A protein and the small-molecule ligand that binds it are described below.
Small molecule (SMILES): CC(=O)N[C@H]1[C@H](O[C@H]2[C@H](O)[C@@H](NC(C)=O)CO[C@@H]2CO)O[C@H](CO)[C@@H](O[C@@H]2O[C@H](CO)[C@@H](O)[C@H](O)[C@@H]2O)[C@@H]1O

Binding-site contacts:
Ligand atom N2 contacts residue ASN888 of chain 1.A at 4.4 Å.
Ligand atom C4 contacts residue GLN891 of chain 1.A at 4.3 Å.
Ligand atom O3 contacts residue GLN891 of chain 1.A at 3.9 Å.
Ligand atom O5 contacts residue ASN686 of chain 1.A at 2.3 Å (h-bond).
Ligand atom O5 contacts residue GLN1040 of chain 1.A at 4.1 Å.
Ligand atom C1 contacts residue ASN686 of chain 1.A at 1.4 Å.
Ligand atom C4 contacts residue ASN686 of chain 1.A at 4.2 Å.
Ligand atom C3 contacts residue ASN686 of chain 1.A at 3.8 Å.
Ligand atom C8 contacts residue PHE687 of chain 1.A at 4.3 Å (hydrophobic).
Ligand atom C8 contacts residue LYS898 of chain 1.A at 3.5 Å.
Ligand atom C5 contacts residue ASN686 of chain 1.A at 3.6 Å.
Ligand atom C8 contacts residue ASN686 of chain 1.A at 3.7 Å.
Ligand atom O7 contacts residue ASN686 of chain 1.A at 3.2 Å (h-bond).
Ligand atom C2 contacts residue GLN891 of chain 1.A at 3.6 Å.
Ligand atom O5 contacts residue GLN891 of chain 1.A at 4.3 Å.
Ligand atom C3 contacts residue GLN891 of chain 1.A at 3.5 Å.
Ligand atom C2 contacts residue ASN686 of chain 1.A at 2.5 Å.
Ligand atom C5 contacts residue GLN891 of chain 1.A at 4.1 Å.
Ligand atom C7 contacts residue GLN891 of chain 1.A at 4.2 Å.
Ligand atom N2 contacts residue GLN891 of chain 1.A at 3.3 Å (h-bond).
Ligand atom C8 contacts residue GLN891 of chain 1.A at 4.2 Å.
Ligand atom C7 contacts residue ASN888 of chain 1.A at 4.5 Å.
Ligand atom C7 contacts residue ASN686 of chain 1.A at 3.2 Å.
Ligand atom N2 contacts residue ASN686 of chain 1.A at 3.0 Å (h-bond).
Ligand atom C8 contacts residue ASN888 of chain 1.A at 3.6 Å.
Ligand atom C1 contacts residue GLN891 of chain 1.A at 3.4 Å.

Sequence of chain 1.A:
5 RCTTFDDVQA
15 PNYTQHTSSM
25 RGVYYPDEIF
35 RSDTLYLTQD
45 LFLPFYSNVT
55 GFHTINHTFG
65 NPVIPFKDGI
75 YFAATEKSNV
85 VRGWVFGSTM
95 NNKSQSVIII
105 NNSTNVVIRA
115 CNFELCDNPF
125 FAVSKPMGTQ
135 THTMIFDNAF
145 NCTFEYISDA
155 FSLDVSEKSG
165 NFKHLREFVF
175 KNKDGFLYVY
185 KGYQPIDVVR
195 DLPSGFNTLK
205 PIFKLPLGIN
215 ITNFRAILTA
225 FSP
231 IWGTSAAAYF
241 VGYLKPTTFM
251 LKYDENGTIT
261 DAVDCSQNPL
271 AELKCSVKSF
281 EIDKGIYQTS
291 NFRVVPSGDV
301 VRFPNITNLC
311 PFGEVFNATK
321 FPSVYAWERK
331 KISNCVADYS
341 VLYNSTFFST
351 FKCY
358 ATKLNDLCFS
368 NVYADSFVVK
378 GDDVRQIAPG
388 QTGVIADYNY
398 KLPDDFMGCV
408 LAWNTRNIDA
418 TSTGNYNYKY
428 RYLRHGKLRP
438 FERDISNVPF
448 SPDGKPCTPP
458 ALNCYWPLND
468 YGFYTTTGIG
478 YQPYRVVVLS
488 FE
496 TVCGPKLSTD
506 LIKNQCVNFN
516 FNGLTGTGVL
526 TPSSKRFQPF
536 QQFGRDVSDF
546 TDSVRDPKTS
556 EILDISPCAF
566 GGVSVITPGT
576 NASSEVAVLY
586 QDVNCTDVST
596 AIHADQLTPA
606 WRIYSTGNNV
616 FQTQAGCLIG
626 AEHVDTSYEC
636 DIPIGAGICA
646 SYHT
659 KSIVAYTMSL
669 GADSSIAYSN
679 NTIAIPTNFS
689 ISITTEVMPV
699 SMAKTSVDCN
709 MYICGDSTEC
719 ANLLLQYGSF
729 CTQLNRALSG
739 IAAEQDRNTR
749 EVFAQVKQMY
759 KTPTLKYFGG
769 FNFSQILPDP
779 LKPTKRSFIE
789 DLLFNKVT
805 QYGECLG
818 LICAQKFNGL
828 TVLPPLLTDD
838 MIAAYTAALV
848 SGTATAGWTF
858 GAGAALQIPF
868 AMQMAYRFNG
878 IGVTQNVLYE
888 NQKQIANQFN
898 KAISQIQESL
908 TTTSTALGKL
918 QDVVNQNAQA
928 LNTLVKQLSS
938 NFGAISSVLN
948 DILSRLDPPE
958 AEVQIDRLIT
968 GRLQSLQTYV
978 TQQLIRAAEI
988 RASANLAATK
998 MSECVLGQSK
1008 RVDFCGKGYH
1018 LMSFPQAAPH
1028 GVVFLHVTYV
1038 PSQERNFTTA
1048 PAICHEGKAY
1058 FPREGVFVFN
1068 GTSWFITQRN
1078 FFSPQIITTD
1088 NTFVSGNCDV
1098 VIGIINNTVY